The protein below binds the small molecule below.
Small molecule (SMILES): CNc1nc2cc3c(=O)[nH]c(N)nc3c(CCc3ccccc3)c2[nH]1

Sequence of chain 2.A:
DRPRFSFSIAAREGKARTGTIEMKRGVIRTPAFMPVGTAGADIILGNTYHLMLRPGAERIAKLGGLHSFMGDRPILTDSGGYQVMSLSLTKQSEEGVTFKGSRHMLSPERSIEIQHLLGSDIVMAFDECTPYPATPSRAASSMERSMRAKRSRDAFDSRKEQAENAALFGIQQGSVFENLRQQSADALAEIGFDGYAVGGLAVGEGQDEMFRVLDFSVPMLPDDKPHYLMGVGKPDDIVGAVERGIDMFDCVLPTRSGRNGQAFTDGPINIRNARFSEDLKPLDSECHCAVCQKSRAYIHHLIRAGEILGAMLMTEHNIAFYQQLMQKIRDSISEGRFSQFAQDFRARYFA

Binding-site contacts:
Ligand atom N5 contacts residue GLY263 of chain 2.A at 3.5 Å.
Ligand atom C contacts residue ASP158 of chain 2.A at 3.6 Å.
Ligand atom C1 contacts residue ASP158 of chain 2.A at 3.6 Å.
Ligand atom C11 contacts residue TYR260 of chain 2.A at 3.2 Å (hydrophobic).
Ligand atom O contacts residue ASP158 of chain 2.A at 3.5 Å (salt-bridge).
Ligand atom O contacts residue CYS160 of chain 2.A at 3.5 Å (h-bond).
Ligand atom C4 contacts residue ASP104 of chain 2.A at 3.2 Å.
Ligand atom C1 contacts residue ASP104 of chain 2.A at 3.5 Å.
Ligand atom C13 contacts residue TYR108 of chain 2.A at 3.5 Å (hydrophobic).
Ligand atom N1 contacts residue ASP104 of chain 2.A at 2.7 Å (salt-bridge).
Ligand atom C4 contacts residue TYR108 of chain 2.A at 3.5 Å (hydrophobic).
Ligand atom C2 contacts residue TYR108 of chain 2.A at 3.6 Å (hydrophobic).
Ligand atom N2 contacts residue TYR108 of chain 2.A at 3.5 Å.
Ligand atom N2 contacts residue ASP104 of chain 2.A at 2.8 Å (salt-bridge).
Ligand atom O contacts residue GLN205 of chain 2.A at 3.0 Å (h-bond).
Ligand atom N5 contacts residue TYR108 of chain 2.A at 3.4 Å.
Ligand atom N3 contacts residue ALA234 of chain 2.A at 3.6 Å (h-bond).
Ligand atom C13 contacts residue LEU233 of chain 2.A at 3.6 Å (hydrophobic).
Ligand atom O contacts residue GLY232 of chain 2.A at 2.8 Å (h-bond).
Ligand atom C15 contacts residue GLY263 of chain 2.A at 3.7 Å.
Ligand atom C12 contacts residue TYR108 of chain 2.A at 3.5 Å (hydrophobic).
Ligand atom N1 contacts residue ASP158 of chain 2.A at 2.9 Å (salt-bridge).
Ligand atom N3 contacts residue MET262 of chain 2.A at 3.6 Å.
Ligand atom N3 contacts residue LEU233 of chain 2.A at 2.8 Å (h-bond).
Ligand atom C5 contacts residue ASP104 of chain 2.A at 3.5 Å.
Ligand atom N4 contacts residue ALA234 of chain 2.A at 2.9 Å (h-bond).
Ligand atom C3 contacts residue TYR108 of chain 2.A at 3.6 Å (hydrophobic).
Ligand atom C6 contacts residue ASP104 of chain 2.A at 3.4 Å.
Ligand atom C14 contacts residue ALA234 of chain 2.A at 3.6 Å (hydrophobic).
Ligand atom N contacts residue ASP158 of chain 2.A at 2.8 Å (salt-bridge).
Ligand atom C14 contacts residue GLY263 of chain 2.A at 3.5 Å.
Ligand atom N1 contacts residue ILE203 of chain 2.A at 3.6 Å.
Ligand atom C7 contacts residue ASP104 of chain 2.A at 3.5 Å.
Ligand atom O contacts residue GLY231 of chain 2.A at 3.3 Å.
Ligand atom N4 contacts residue TYR108 of chain 2.A at 3.4 Å (h-bond).
Ligand atom C15 contacts residue TYR108 of chain 2.A at 3.6 Å (hydrophobic).
Ligand atom N4 contacts residue GLY263 of chain 2.A at 3.6 Å.
Ligand atom C14 contacts residue TYR108 of chain 2.A at 3.3 Å (hydrophobic).
Ligand atom C1 contacts residue MET262 of chain 2.A at 3.6 Å (hydrophobic).
Ligand atom N2 contacts residue MET262 of chain 2.A at 3.4 Å.